Binding-site contacts:
Ligand atom C26 contacts residue VAL42 of chain 1.A at 3.5 Å (hydrophobic).
Ligand atom C4 contacts residue MET121 of chain 1.A at 3.6 Å (hydrophobic).
Ligand atom CL36 contacts residue ALA63 of chain 1.A at 3.4 Å.
Ligand atom N5 contacts residue HIS119 of chain 1.A at 3.8 Å.
Ligand atom C17 contacts residue LEU87 of chain 1.A at 3.7 Å (hydrophobic).
Ligand atom C6 contacts residue ALA63 of chain 1.A at 3.8 Å (hydrophobic).
Ligand atom C18 contacts residue LYS65 of chain 1.A at 3.9 Å.
Ligand atom C16 contacts residue LEU116 of chain 1.A at 3.9 Å (hydrophobic).
Ligand atom C24 contacts residue GLY122 of chain 1.A at 3.9 Å.
Ligand atom C18 contacts residue GLU83 of chain 1.A at 3.5 Å.
Ligand atom N38 contacts residue LEU120 of chain 1.A at 3.9 Å.
Ligand atom C7 contacts residue THR118 of chain 1.A at 3.9 Å.
Ligand atom C7 contacts residue ALA63 of chain 1.A at 3.7 Å (hydrophobic).
Ligand atom CL36 contacts residue LYS65 of chain 1.A at 3.7 Å.
Ligand atom C19 contacts residue ILE96 of chain 1.A at 3.5 Å (hydrophobic).
Ligand atom C14 contacts residue ILE96 of chain 1.A at 3.9 Å (hydrophobic).
Ligand atom C18 contacts residue ILE96 of chain 1.A at 3.9 Å (hydrophobic).
Ligand atom CL36 contacts residue THR118 of chain 1.A at 3.7 Å.
Ligand atom C12 contacts residue THR118 of chain 1.A at 3.1 Å.
Ligand atom C32 contacts residue VAL42 of chain 1.A at 3.8 Å (hydrophobic).
Ligand atom N30 contacts residue VAL42 of chain 1.A at 3.9 Å.
Ligand atom C17 contacts residue GLU83 of chain 1.A at 3.5 Å.
Ligand atom C23 contacts residue MET121 of chain 1.A at 3.6 Å (hydrophobic).
Ligand atom C16 contacts residue THR118 of chain 1.A at 3.5 Å.
Ligand atom N38 contacts residue MET121 of chain 1.A at 2.7 Å (h-bond).
Ligand atom C22 contacts residue MET121 of chain 1.A at 3.6 Å (hydrophobic).
Ligand atom C6 contacts residue HIS119 of chain 1.A at 3.2 Å.
Ligand atom N5 contacts residue LEU120 of chain 1.A at 3.6 Å.
Ligand atom C23 contacts residue GLY122 of chain 1.A at 3.4 Å.
Ligand atom C16 contacts residue LYS65 of chain 1.A at 3.7 Å.
Ligand atom C29 contacts residue VAL42 of chain 1.A at 3.1 Å (hydrophobic).
Ligand atom C12 contacts residue ALA63 of chain 1.A at 3.9 Å (hydrophobic).
Ligand atom CL35 contacts residue ASP180 of chain 1.A at 3.1 Å.
Ligand atom O34 contacts residue VAL50 of chain 1.A at 3.7 Å.
Ligand atom C6 contacts residue MET121 of chain 1.A at 3.5 Å (hydrophobic).
Ligand atom C15 contacts residue THR118 of chain 1.A at 3.5 Å.
Ligand atom C17 contacts residue LYS65 of chain 1.A at 3.7 Å.
Ligand atom N5 contacts residue MET121 of chain 1.A at 2.7 Å (h-bond).
Ligand atom CL36 contacts residue LEU116 of chain 1.A at 3.8 Å.
Ligand atom CL35 contacts residue ILE96 of chain 1.A at 3.5 Å.

Sequence of chain 1.A:
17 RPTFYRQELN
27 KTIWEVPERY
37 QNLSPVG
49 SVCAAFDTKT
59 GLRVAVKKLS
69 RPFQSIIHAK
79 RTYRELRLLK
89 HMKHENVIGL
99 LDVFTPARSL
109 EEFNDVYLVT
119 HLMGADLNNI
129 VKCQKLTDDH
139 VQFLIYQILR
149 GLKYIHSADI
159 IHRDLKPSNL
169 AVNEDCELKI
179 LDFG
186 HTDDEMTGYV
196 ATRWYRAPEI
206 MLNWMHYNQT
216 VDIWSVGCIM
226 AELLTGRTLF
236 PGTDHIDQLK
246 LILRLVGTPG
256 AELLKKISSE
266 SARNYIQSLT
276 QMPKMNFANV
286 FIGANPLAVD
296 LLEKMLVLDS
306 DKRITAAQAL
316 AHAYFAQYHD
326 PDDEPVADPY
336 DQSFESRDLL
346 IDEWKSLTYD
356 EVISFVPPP

The small molecule below binds the protein below.
Small molecule (SMILES): CCN(CC)COc1ccc(Nc2ncc3c(n2)N(C)C(=O)N(c2c(Cl)cccc2Cl)C3)cc1